Sequence of chain 1.A:
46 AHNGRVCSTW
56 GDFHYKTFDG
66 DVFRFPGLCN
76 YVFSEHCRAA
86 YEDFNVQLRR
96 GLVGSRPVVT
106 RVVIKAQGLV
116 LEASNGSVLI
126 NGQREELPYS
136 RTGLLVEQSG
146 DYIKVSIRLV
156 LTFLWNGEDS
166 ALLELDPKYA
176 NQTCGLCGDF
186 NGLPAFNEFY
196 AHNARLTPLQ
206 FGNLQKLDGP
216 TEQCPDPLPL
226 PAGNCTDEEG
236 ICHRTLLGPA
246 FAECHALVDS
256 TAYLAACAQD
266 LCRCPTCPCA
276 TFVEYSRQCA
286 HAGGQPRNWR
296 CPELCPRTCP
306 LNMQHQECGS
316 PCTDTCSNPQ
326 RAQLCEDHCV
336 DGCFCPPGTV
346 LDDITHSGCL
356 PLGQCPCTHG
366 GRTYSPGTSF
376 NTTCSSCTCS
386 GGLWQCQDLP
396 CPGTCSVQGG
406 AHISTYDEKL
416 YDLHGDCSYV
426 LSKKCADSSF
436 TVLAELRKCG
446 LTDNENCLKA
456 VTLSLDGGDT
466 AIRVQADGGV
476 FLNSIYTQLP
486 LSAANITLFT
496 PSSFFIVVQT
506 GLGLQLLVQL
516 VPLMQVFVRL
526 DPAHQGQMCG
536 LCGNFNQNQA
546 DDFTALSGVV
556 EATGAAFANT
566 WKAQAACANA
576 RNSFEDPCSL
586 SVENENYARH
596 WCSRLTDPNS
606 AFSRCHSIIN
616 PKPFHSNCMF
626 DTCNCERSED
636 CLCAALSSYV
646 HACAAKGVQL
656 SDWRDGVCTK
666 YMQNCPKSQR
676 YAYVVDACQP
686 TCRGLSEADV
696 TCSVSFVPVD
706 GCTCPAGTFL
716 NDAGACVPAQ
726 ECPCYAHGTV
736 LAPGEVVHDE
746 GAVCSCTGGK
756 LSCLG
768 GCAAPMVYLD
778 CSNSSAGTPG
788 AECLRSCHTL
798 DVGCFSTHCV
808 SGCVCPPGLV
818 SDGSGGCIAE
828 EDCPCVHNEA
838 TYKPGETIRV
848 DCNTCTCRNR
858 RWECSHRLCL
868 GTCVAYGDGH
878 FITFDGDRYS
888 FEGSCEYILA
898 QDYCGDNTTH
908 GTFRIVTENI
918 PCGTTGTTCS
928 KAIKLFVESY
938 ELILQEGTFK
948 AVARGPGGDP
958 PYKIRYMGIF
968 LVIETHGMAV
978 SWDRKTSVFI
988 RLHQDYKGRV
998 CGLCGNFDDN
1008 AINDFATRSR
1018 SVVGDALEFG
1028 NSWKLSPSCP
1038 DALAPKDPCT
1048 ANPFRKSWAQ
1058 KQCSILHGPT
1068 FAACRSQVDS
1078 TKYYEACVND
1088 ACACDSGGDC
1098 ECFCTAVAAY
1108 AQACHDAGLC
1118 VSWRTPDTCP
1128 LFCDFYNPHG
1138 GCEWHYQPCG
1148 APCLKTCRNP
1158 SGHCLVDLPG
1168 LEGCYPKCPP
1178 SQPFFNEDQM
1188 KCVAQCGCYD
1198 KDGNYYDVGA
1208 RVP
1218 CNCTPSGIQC

This protein binds this small molecule.
Small molecule (SMILES): CC(=O)N[C@@H]1[C@@H](O)[C@H](O)[C@@H](CO)O[C@H]1O

Binding-site contacts:
Ligand atom C2 contacts residue ASN176 of chain 1.A at 2.4 Å.
Ligand atom C3 contacts residue ASN176 of chain 1.A at 3.8 Å.
Ligand atom O7 contacts residue ASN176 of chain 1.A at 2.5 Å (h-bond).
Ligand atom O5 contacts residue ASN176 of chain 1.A at 2.3 Å (h-bond).
Ligand atom C5 contacts residue ASN176 of chain 1.A at 3.6 Å.
Ligand atom C1 contacts residue ASN176 of chain 1.A at 1.4 Å.
Ligand atom O6 contacts residue ARG83 of chain 1.A at 4.2 Å.
Ligand atom C4 contacts residue ASN176 of chain 1.A at 4.2 Å.
Ligand atom N2 contacts residue ASN176 of chain 1.A at 2.9 Å (h-bond).
Ligand atom C8 contacts residue ASN176 of chain 1.A at 4.3 Å.
Ligand atom C6 contacts residue ARG83 of chain 1.A at 3.7 Å.
Ligand atom C7 contacts residue ASN176 of chain 1.A at 3.0 Å.